Binding-site contacts:
Ligand atom C8 contacts residue ASN182 of chain 55.E at 4.3 Å.
Ligand atom C2 contacts residue ASN182 of chain 55.E at 2.5 Å.
Ligand atom N2 contacts residue TYR93 of chain 55.E at 3.3 Å (h-bond).
Ligand atom C2 contacts residue TYR93 of chain 55.E at 3.8 Å (hydrophobic).
Ligand atom C2 contacts residue VAL94 of chain 55.E at 4.3 Å (hydrophobic).
Ligand atom O7 contacts residue ASN182 of chain 55.E at 2.9 Å (h-bond).
Ligand atom C1 contacts residue TYR93 of chain 55.E at 3.8 Å (hydrophobic).
Ligand atom O7 contacts residue TRP154 of chain 55.E at 4.5 Å.
Ligand atom C8 contacts residue TRP154 of chain 55.E at 3.6 Å (hydrophobic).
Ligand atom C7 contacts residue TYR93 of chain 55.E at 4.3 Å (hydrophobic).
Ligand atom C7 contacts residue TRP154 of chain 55.E at 4.5 Å (hydrophobic).
Ligand atom C3 contacts residue ASN182 of chain 55.E at 3.8 Å.
Ligand atom N2 contacts residue ASN182 of chain 55.E at 2.9 Å (h-bond).
Ligand atom C8 contacts residue TYR93 of chain 55.E at 4.4 Å (hydrophobic).
Ligand atom O7 contacts residue LEU70 of chain 55.E at 3.7 Å.
Ligand atom O3 contacts residue VAL94 of chain 55.E at 4.5 Å.
Ligand atom C1 contacts residue ASN182 of chain 55.E at 1.4 Å.
Ligand atom O4 contacts residue VAL94 of chain 55.E at 3.7 Å.
Ligand atom C3 contacts residue TYR93 of chain 55.E at 3.8 Å (hydrophobic).
Ligand atom O7 contacts residue VAL94 of chain 55.E at 3.5 Å.
Ligand atom C3 contacts residue VAL94 of chain 55.E at 4.4 Å (hydrophobic).
Ligand atom C4 contacts residue ASN182 of chain 55.E at 4.3 Å.
Ligand atom C8 contacts residue ASP150 of chain 55.E at 4.3 Å.
Ligand atom C7 contacts residue ASN182 of chain 55.E at 3.1 Å.
Ligand atom O5 contacts residue ASN182 of chain 55.E at 2.4 Å (h-bond).
Ligand atom C5 contacts residue ASN182 of chain 55.E at 3.6 Å.

Sequence of chain 55.E:
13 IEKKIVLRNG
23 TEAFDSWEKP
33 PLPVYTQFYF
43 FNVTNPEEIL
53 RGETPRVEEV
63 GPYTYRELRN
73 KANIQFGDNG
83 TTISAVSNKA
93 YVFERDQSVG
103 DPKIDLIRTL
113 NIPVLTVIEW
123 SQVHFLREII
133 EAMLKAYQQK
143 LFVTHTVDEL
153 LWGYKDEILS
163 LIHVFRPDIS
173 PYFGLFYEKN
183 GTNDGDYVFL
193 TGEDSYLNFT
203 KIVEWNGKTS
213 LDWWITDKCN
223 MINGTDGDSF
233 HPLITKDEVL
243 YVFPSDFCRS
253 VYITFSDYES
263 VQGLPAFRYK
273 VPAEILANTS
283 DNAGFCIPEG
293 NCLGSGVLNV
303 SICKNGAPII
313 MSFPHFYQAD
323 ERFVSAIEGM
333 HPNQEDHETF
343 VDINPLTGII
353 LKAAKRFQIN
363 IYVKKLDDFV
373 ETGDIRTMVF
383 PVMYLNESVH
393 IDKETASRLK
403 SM

A small-molecule ligand and the protein it binds are described below.
Small molecule (SMILES): CC(=O)N[C@H]1[C@H](O[C@H]2[C@H](O)[C@@H](NC(C)=O)CO[C@@H]2CO)O[C@H](CO)[C@@H](O)[C@@H]1O